Sequence of chain 1.A:
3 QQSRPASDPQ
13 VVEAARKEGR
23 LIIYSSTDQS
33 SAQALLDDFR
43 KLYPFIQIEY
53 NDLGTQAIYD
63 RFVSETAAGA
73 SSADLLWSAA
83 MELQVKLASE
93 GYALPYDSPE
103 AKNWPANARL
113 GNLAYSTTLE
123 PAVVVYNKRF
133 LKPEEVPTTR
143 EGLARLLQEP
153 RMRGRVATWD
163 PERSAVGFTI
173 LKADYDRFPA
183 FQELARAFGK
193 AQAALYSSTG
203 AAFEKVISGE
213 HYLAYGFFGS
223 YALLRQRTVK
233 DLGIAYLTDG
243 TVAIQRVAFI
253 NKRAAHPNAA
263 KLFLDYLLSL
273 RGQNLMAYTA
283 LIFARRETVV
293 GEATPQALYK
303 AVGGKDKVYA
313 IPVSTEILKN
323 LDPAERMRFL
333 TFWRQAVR

Binding-site contacts:
Ligand atom C1 contacts residue VAL13 of chain 1.A at 4.1 Å (hydrophobic).
Ligand atom O3 contacts residue ASP267 of chain 1.A at 3.1 Å (salt-bridge).
Ligand atom C2 contacts residue TYR98 of chain 1.A at 3.5 Å (hydrophobic).
Ligand atom C3 contacts residue PRO101 of chain 1.A at 3.6 Å (hydrophobic).
Ligand atom O1 contacts residue CO21 of chain 1.G at 4.1 Å.
Ligand atom C3 contacts residue TYR98 of chain 1.A at 2.4 Å (hydrophobic).
Ligand atom C2 contacts residue PRO101 of chain 1.A at 3.7 Å (hydrophobic).
Ligand atom C2 contacts residue ASP10 of chain 1.A at 3.4 Å.
Ligand atom O3 contacts residue ALA8 of chain 1.A at 4.5 Å.
Ligand atom O3 contacts residue SER9 of chain 1.A at 3.1 Å.
Ligand atom O1 contacts residue ASP10 of chain 1.A at 2.7 Å (salt-bridge).
Ligand atom C3 contacts residue ASP10 of chain 1.A at 3.6 Å.
Ligand atom O1 contacts residue VAL13 of chain 1.A at 3.6 Å.
Ligand atom C3 contacts residue CO21 of chain 1.G at 3.7 Å.
Ligand atom C3 contacts residue ASP267 of chain 1.A at 3.6 Å.
Ligand atom C1 contacts residue TYR98 of chain 1.A at 3.6 Å (hydrophobic).
Ligand atom C3 contacts residue SER9 of chain 1.A at 4.4 Å.
Ligand atom C2 contacts residue VAL13 of chain 1.A at 4.1 Å (hydrophobic).
Ligand atom O3 contacts residue PRO101 of chain 1.A at 3.8 Å.
Ligand atom C1 contacts residue ASP10 of chain 1.A at 3.8 Å.
Ligand atom O3 contacts residue TYR98 of chain 1.A at 3.1 Å (h-bond).
Ligand atom C1 contacts residue CO21 of chain 1.G at 3.5 Å.
Ligand atom C3 contacts residue VAL13 of chain 1.A at 3.8 Å (hydrophobic).
Ligand atom C2 contacts residue CO21 of chain 1.G at 2.6 Å.
Ligand atom O3 contacts residue VAL13 of chain 1.A at 3.8 Å.
Ligand atom O3 contacts residue ASP10 of chain 1.A at 2.6 Å (salt-bridge).
Ligand atom O3 contacts residue CO21 of chain 1.G at 4.0 Å.

A protein and the small-molecule ligand that binds it are described below.
Small molecule (SMILES): OCCCO